Binding-site contacts:
Ligand atom C1 contacts residue GLU318 of chain 1.A at 3.5 Å.
Ligand atom C3 contacts residue THR322 of chain 1.A at 4.3 Å.
Ligand atom O6 contacts residue GLY321 of chain 1.A at 3.1 Å.
Ligand atom C4 contacts residue THR322 of chain 1.A at 4.4 Å.
Ligand atom O4 contacts residue GLY321 of chain 1.A at 3.8 Å.
Ligand atom C6 contacts residue GLU317 of chain 1.A at 3.8 Å.
Ligand atom C5 contacts residue THR322 of chain 1.A at 3.4 Å.
Ligand atom C5 contacts residue GLU318 of chain 1.A at 3.3 Å.
Ligand atom C1 contacts residue GLU323 of chain 1.A at 4.4 Å.
Ligand atom C6 contacts residue GLY321 of chain 1.A at 3.6 Å.
Ligand atom O6 contacts residue THR322 of chain 1.A at 2.7 Å (h-bond).
Ligand atom C1 contacts residue GLY321 of chain 1.A at 3.2 Å.
Ligand atom O3 contacts residue GLY321 of chain 1.A at 4.3 Å.
Ligand atom C5 contacts residue GLU317 of chain 1.A at 3.7 Å.
Ligand atom O2 contacts residue GLU318 of chain 1.A at 4.2 Å.
Ligand atom O3 contacts residue GLU318 of chain 1.A at 3.9 Å.
Ligand atom O3 contacts residue GLU323 of chain 1.A at 4.4 Å.
Ligand atom O5 contacts residue GLY321 of chain 1.A at 2.8 Å.
Ligand atom C6 contacts residue GLU318 of chain 1.A at 4.2 Å.
Ligand atom O4 contacts residue GLU318 of chain 1.A at 4.3 Å.
Ligand atom O6 contacts residue GLU318 of chain 1.A at 4.0 Å.
Ligand atom C6 contacts residue THR322 of chain 1.A at 2.8 Å.
Ligand atom O3 contacts residue THR322 of chain 1.A at 2.9 Å (h-bond).
Ligand atom O5 contacts residue THR322 of chain 1.A at 3.1 Å (h-bond).
Ligand atom C2 contacts residue GLU323 of chain 1.A at 3.9 Å.
Ligand atom O6 contacts residue GLU317 of chain 1.A at 2.9 Å (salt-bridge).
Ligand atom O5 contacts residue GLU323 of chain 1.A at 4.3 Å.
Ligand atom O5 contacts residue GLU318 of chain 1.A at 3.9 Å.
Ligand atom C1 contacts residue THR322 of chain 1.A at 4.3 Å.
Ligand atom C3 contacts residue GLU318 of chain 1.A at 3.0 Å.
Ligand atom C4 contacts residue GLY321 of chain 1.A at 3.8 Å.
Ligand atom C5 contacts residue GLY321 of chain 1.A at 3.2 Å.
Ligand atom C2 contacts residue GLU318 of chain 1.A at 3.8 Å.
Ligand atom C4 contacts residue GLU318 of chain 1.A at 3.4 Å.

Sequence of chain 1.A:
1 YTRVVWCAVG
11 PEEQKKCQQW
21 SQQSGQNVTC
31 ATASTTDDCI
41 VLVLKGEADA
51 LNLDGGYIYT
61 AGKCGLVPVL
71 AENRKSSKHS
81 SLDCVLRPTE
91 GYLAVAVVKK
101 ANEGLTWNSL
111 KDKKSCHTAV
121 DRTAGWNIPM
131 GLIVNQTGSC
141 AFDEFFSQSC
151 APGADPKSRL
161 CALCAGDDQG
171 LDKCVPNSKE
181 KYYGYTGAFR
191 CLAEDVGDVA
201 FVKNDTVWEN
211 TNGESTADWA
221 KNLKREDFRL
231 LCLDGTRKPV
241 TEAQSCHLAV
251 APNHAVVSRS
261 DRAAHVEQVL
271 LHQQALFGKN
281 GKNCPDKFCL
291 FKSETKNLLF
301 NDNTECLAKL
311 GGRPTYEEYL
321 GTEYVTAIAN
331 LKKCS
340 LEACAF

This protein binds this small molecule.
Small molecule (SMILES): OC[C@H]1O[C@@H](O[C@H]2[C@H](O)[C@@H](O)[C@@H](O)O[C@@H]2CO)[C@H](O)[C@@H](O)[C@H]1O